Sequence of chain 1.W:
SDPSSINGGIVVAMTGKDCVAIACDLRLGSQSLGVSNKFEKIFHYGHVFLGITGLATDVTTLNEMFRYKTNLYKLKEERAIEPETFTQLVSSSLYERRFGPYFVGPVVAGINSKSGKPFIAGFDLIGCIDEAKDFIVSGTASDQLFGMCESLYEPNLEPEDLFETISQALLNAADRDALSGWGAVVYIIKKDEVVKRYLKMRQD

A protein and the small-molecule ligand that binds it are described below.
Small molecule (SMILES): CC(=O)N[C@@H](CC(C)C)C(=O)N[C@@H](C)C(=O)N[C@@H](C(C)C)[C@@H](O)[C@H](C)CO

Sequence of chain 1.V:
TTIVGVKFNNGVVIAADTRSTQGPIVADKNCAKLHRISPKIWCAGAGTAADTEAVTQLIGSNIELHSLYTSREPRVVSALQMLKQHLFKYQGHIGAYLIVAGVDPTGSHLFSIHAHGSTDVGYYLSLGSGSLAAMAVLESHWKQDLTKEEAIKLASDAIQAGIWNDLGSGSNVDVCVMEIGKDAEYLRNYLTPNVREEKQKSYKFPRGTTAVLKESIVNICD

Binding-site contacts:
Ligand atom CD2 contacts residue ALA27 of chain 1.V at 3.8 Å (hydrophobic).
Ligand atom N contacts residue GLY47 of chain 1.V at 3.1 Å (h-bond).
Ligand atom O contacts residue ALA49 of chain 1.V at 2.9 Å (h-bond).
Ligand atom C2 contacts residue GLY168 of chain 1.V at 3.7 Å.
Ligand atom CD2 contacts residue GLN22 of chain 1.V at 3.6 Å.
Ligand atom C contacts residue THR1 of chain 1.V at 1.4 Å.
Ligand atom N contacts residue ASP125 of chain 1.W at 2.9 Å (salt-bridge).
Ligand atom CB contacts residue ASP125 of chain 1.W at 3.7 Å.
Ligand atom O contacts residue ALA46 of chain 1.V at 3.8 Å.
Ligand atom O contacts residue THR1 of chain 1.V at 3.6 Å (h-bond).
Ligand atom C3 contacts residue THR1 of chain 1.V at 2.5 Å.
Ligand atom CA contacts residue THR21 of chain 1.V at 3.8 Å.
Ligand atom O contacts residue GLN22 of chain 1.V at 3.7 Å.
Ligand atom CB contacts residue LYS33 of chain 1.V at 3.9 Å.
Ligand atom C contacts residue ASP125 of chain 1.W at 3.6 Å.
Ligand atom C3 contacts residue ARG19 of chain 1.V at 3.6 Å.
Ligand atom CG2 contacts residue GLY47 of chain 1.V at 3.2 Å.
Ligand atom CG1 contacts residue SER20 of chain 1.V at 3.6 Å.
Ligand atom CG2 contacts residue THR1 of chain 1.V at 3.6 Å.
Ligand atom CG contacts residue ASP125 of chain 1.W at 3.5 Å.
Ligand atom CG1 contacts residue LYS33 of chain 1.V at 3.8 Å.
Ligand atom O contacts residue THR1 of chain 1.V at 2.2 Å (h-bond).
Ligand atom N contacts residue THR21 of chain 1.V at 3.1 Å (h-bond).
Ligand atom O contacts residue GLY47 of chain 1.V at 3.2 Å (h-bond).
Ligand atom O contacts residue THR48 of chain 1.V at 3.8 Å.
Ligand atom O contacts residue SER20 of chain 1.V at 3.2 Å (h-bond).
Ligand atom CH3 contacts residue ASP125 of chain 1.W at 3.3 Å.
Ligand atom CB contacts residue THR1 of chain 1.V at 2.7 Å.
Ligand atom C contacts residue LYS33 of chain 1.V at 3.8 Å.
Ligand atom N contacts residue THR1 of chain 1.V at 3.6 Å.
Ligand atom C3 contacts residue GLY168 of chain 1.V at 3.0 Å.
Ligand atom CA contacts residue THR1 of chain 1.V at 2.4 Å.
Ligand atom CG2 contacts residue GLY45 of chain 1.V at 3.8 Å.
Ligand atom O contacts residue THR21 of chain 1.V at 3.1 Å (h-bond).
Ligand atom CA contacts residue GLY47 of chain 1.V at 3.4 Å.
Ligand atom C contacts residue GLN22 of chain 1.V at 3.8 Å.
Ligand atom C2 contacts residue THR1 of chain 1.V at 1.5 Å.
Ligand atom C1 contacts residue THR1 of chain 1.V at 2.4 Å.
Ligand atom C contacts residue GLY47 of chain 1.V at 3.7 Å.
Ligand atom C contacts residue ALA49 of chain 1.V at 3.8 Å (hydrophobic).